Sequence of chain 3.C:
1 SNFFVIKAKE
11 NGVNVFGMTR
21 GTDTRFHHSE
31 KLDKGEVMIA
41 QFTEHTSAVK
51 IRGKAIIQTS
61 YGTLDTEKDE

Binding-site contacts:
Ligand atom N contacts residue GLY21 of chain 3.B at 2.8 Å (h-bond).
Ligand atom CZ2 contacts residue VAL49 of chain 3.C at 3.6 Å (hydrophobic).
Ligand atom N contacts residue THR19 of chain 3.B at 2.8 Å (h-bond).
Ligand atom CH2 contacts residue MET38 of chain 3.C at 3.9 Å (hydrophobic).
Ligand atom O contacts residue THR43 of chain 3.C at 3.6 Å.
Ligand atom CB contacts residue THR24 of chain 3.B at 3.6 Å.
Ligand atom CD1 contacts residue GLN41 of chain 3.C at 3.6 Å.
Ligand atom O contacts residue ARG20 of chain 3.B at 3.4 Å.
Ligand atom O contacts residue SER47 of chain 3.B at 2.9 Å (h-bond).
Ligand atom N contacts residue ARG20 of chain 3.B at 4.0 Å.
Ligand atom OXT contacts residue GLY21 of chain 3.B at 4.0 Å.
Ligand atom O contacts residue GLY21 of chain 3.B at 3.0 Å (h-bond).
Ligand atom CZ3 contacts residue MET38 of chain 3.C at 4.0 Å (hydrophobic).
Ligand atom CD1 contacts residue THR43 of chain 3.C at 3.9 Å.
Ligand atom CG contacts residue SER47 of chain 3.B at 3.8 Å.
Ligand atom C contacts residue THR46 of chain 3.C at 3.9 Å.
Ligand atom C contacts residue SER47 of chain 3.B at 3.5 Å.
Ligand atom C contacts residue THR43 of chain 3.C at 3.5 Å.
Ligand atom N contacts residue ASP23 of chain 3.B at 3.3 Å (salt-bridge).
Ligand atom CZ2 contacts residue THR46 of chain 3.C at 4.0 Å.
Ligand atom NE1 contacts residue GLN41 of chain 3.C at 2.9 Å (h-bond).
Ligand atom NE1 contacts residue ALA40 of chain 3.C at 3.8 Å.
Ligand atom CH2 contacts residue VAL49 of chain 3.C at 3.7 Å (hydrophobic).
Ligand atom CA contacts residue THR24 of chain 3.B at 3.2 Å.
Ligand atom CA contacts residue GLY21 of chain 3.B at 3.5 Å.
Ligand atom CA contacts residue SER47 of chain 3.B at 3.9 Å.
Ligand atom OXT contacts residue HIS45 of chain 3.C at 3.8 Å.
Ligand atom CA contacts residue THR19 of chain 3.B at 3.7 Å.
Ligand atom CB contacts residue SER47 of chain 3.B at 3.4 Å.
Ligand atom C contacts residue GLY21 of chain 3.B at 3.5 Å.
Ligand atom CD1 contacts residue ALA48 of chain 3.B at 4.0 Å (hydrophobic).
Ligand atom CB contacts residue THR19 of chain 3.B at 3.6 Å.
Ligand atom OXT contacts residue THR46 of chain 3.C at 2.8 Å (h-bond).
Ligand atom O contacts residue THR19 of chain 3.B at 4.0 Å.
Ligand atom CH2 contacts residue GLY17 of chain 3.C at 3.6 Å.
Ligand atom CE2 contacts residue GLN41 of chain 3.C at 4.0 Å.
Ligand atom N contacts residue THR24 of chain 3.B at 2.8 Å (h-bond).
Ligand atom CD1 contacts residue SER47 of chain 3.B at 3.5 Å.
Ligand atom CZ3 contacts residue GLY17 of chain 3.C at 3.7 Å.
Ligand atom OXT contacts residue THR43 of chain 3.C at 2.6 Å (h-bond).

Sequence of chain 3.B:
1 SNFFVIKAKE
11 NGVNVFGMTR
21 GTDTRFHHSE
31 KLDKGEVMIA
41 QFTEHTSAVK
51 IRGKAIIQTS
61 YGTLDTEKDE

This protein binds this small molecule.
Small molecule (SMILES): N[C@@H](Cc1c[nH]c2ccccc12)C(=O)O